Binding-site contacts:
Ligand atom O contacts residue LYS150 of chain 1.A at 4.0 Å.
Ligand atom CE1 contacts residue ARG214 of chain 1.A at 3.9 Å.
Ligand atom CZ contacts residue ARG214 of chain 1.A at 3.9 Å.
Ligand atom CD2 contacts residue ARG214 of chain 1.A at 3.4 Å.
Ligand atom CG contacts residue ARG214 of chain 1.A at 3.5 Å.
Ligand atom CG contacts residue ARG214 of chain 1.A at 4.4 Å.
Ligand atom O contacts residue TRP149 of chain 1.A at 4.4 Å.
Ligand atom CB contacts residue ARG214 of chain 1.A at 3.4 Å.
Ligand atom CD2 contacts residue ASP190 of chain 1.A at 3.6 Å.
Ligand atom CE2 contacts residue ARG214 of chain 1.A at 3.6 Å.
Ligand atom CG contacts residue PHE146 of chain 1.A at 3.9 Å (hydrophobic).
Ligand atom CD1 contacts residue ARG214 of chain 1.A at 4.0 Å.
Ligand atom CB contacts residue PHE146 of chain 1.A at 3.5 Å (hydrophobic).
Ligand atom C contacts residue PHE146 of chain 1.A at 3.7 Å (hydrophobic).
Ligand atom CE1 contacts residue TRP149 of chain 1.A at 3.8 Å (hydrophobic).
Ligand atom CE1 contacts residue PHE145 of chain 1.A at 3.6 Å (hydrophobic).
Ligand atom N contacts residue LYS150 of chain 1.A at 4.2 Å.
Ligand atom C contacts residue LYS150 of chain 1.A at 3.9 Å.
Ligand atom CE1 contacts residue PHE146 of chain 1.A at 3.8 Å (hydrophobic).
Ligand atom CD1 contacts residue TRP149 of chain 1.A at 3.6 Å (hydrophobic).
Ligand atom CD2 contacts residue PHE146 of chain 1.A at 3.7 Å (hydrophobic).
Ligand atom CD1 contacts residue PHE146 of chain 1.A at 3.9 Å (hydrophobic).
Ligand atom CZ contacts residue PHE145 of chain 1.A at 3.7 Å (hydrophobic).
Ligand atom CE2 contacts residue ASP190 of chain 1.A at 3.1 Å.
Ligand atom CE2 contacts residue PHE146 of chain 1.A at 3.5 Å (hydrophobic).
Ligand atom CZ contacts residue ASP190 of chain 1.A at 4.0 Å.
Ligand atom CD contacts residue PRO191 of chain 1.A at 3.5 Å (hydrophobic).
Ligand atom N contacts residue PHE146 of chain 1.A at 4.2 Å.
Ligand atom CG contacts residue PRO191 of chain 1.A at 3.7 Å (hydrophobic).
Ligand atom OD2 contacts residue ARG214 of chain 1.A at 3.9 Å.
Ligand atom O contacts residue PHE146 of chain 1.A at 3.2 Å.
Ligand atom CA contacts residue PHE146 of chain 1.A at 4.2 Å (hydrophobic).
Ligand atom CZ contacts residue VAL197 of chain 1.A at 4.1 Å (hydrophobic).
Ligand atom OD1 contacts residue ARG214 of chain 1.A at 4.0 Å.
Ligand atom CA contacts residue LYS150 of chain 1.A at 4.1 Å.
Ligand atom CZ contacts residue PHE146 of chain 1.A at 3.6 Å (hydrophobic).
Ligand atom O contacts residue LYS150 of chain 1.A at 3.0 Å.
Ligand atom CG contacts residue PHE146 of chain 1.A at 3.3 Å (hydrophobic).

Sequence of chain 1.A:
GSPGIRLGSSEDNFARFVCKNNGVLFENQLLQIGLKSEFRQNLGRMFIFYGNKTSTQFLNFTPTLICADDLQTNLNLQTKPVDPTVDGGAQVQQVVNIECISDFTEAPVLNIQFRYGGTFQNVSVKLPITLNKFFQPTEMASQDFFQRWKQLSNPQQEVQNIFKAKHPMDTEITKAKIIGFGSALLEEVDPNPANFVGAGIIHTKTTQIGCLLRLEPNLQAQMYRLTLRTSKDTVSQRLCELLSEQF

A protein and the small-molecule ligand that binds it are described below.
Small molecule (SMILES): NCCCC[C@H](NC(=O)[C@H](Cc1ccccc1)NC(=O)[C@@H]1CCCN1C(=O)[C@H](CC(=O)O)NC(=O)[C@@H](N)CO)C(=O)O